Sequence of chain 2.A:
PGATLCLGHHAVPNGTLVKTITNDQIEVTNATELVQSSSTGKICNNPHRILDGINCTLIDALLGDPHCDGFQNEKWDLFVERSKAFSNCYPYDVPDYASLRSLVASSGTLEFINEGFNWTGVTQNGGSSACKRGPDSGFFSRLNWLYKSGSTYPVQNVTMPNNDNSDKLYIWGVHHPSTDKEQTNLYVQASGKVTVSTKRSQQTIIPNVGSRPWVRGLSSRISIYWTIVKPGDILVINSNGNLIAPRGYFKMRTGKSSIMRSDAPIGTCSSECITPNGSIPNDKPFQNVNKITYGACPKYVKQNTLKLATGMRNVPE

Binding-site contacts:
Ligand atom O5 contacts residue TRP216 of chain 3.A at 4.1 Å.
Ligand atom C8 contacts residue THR161 of chain 2.A at 3.9 Å.
Ligand atom C2 contacts residue SER213 of chain 3.A at 4.0 Å.
Ligand atom C4 contacts residue TRP216 of chain 3.A at 4.1 Å (hydrophobic).
Ligand atom C7 contacts residue ASN159 of chain 2.A at 3.5 Å.
Ligand atom C7 contacts residue SER213 of chain 3.A at 4.0 Å.
Ligand atom N2 contacts residue SER213 of chain 3.A at 3.2 Å (h-bond).
Ligand atom C6 contacts residue TRP216 of chain 3.A at 4.2 Å (hydrophobic).
Ligand atom C3 contacts residue ASN159 of chain 2.A at 3.8 Å.
Ligand atom C6 contacts residue TRP216 of chain 3.A at 4.4 Å (hydrophobic).
Ligand atom C1 contacts residue ASN159 of chain 2.A at 1.4 Å.
Ligand atom C5 contacts residue THR161 of chain 2.A at 4.4 Å.
Ligand atom O7 contacts residue PRO215 of chain 3.A at 3.5 Å.
Ligand atom C8 contacts residue THR181 of chain 3.A at 4.3 Å.
Ligand atom C7 contacts residue PRO215 of chain 3.A at 4.3 Å (hydrophobic).
Ligand atom C8 contacts residue TRP216 of chain 3.A at 4.5 Å (hydrophobic).
Ligand atom C4 contacts residue ASN159 of chain 2.A at 4.2 Å.
Ligand atom C8 contacts residue PRO215 of chain 3.A at 4.3 Å (hydrophobic).
Ligand atom C3 contacts residue SER213 of chain 3.A at 4.4 Å.
Ligand atom C1 contacts residue SER213 of chain 3.A at 3.9 Å.
Ligand atom C5 contacts residue ASN159 of chain 2.A at 3.6 Å.
Ligand atom C8 contacts residue SER213 of chain 3.A at 4.1 Å.
Ligand atom O5 contacts residue ASN159 of chain 2.A at 2.4 Å (h-bond).
Ligand atom O6 contacts residue THR161 of chain 2.A at 3.1 Å (h-bond).
Ligand atom C8 contacts residue ILE236 of chain 2.A at 4.0 Å (hydrophobic).
Ligand atom N2 contacts residue ASN159 of chain 2.A at 3.0 Å (h-bond).
Ligand atom C5 contacts residue TRP216 of chain 3.A at 4.2 Å (hydrophobic).
Ligand atom O5 contacts residue TRP216 of chain 3.A at 4.4 Å.
Ligand atom O3 contacts residue TRP216 of chain 3.A at 3.9 Å.
Ligand atom O7 contacts residue TRP216 of chain 3.A at 2.9 Å (h-bond).
Ligand atom C2 contacts residue ASN159 of chain 2.A at 2.5 Å.
Ligand atom O7 contacts residue ARG214 of chain 3.A at 4.0 Å.
Ligand atom O7 contacts residue ASN159 of chain 2.A at 3.4 Å (h-bond).
Ligand atom C8 contacts residue VAL238 of chain 2.A at 4.4 Å (hydrophobic).
Ligand atom C7 contacts residue TRP216 of chain 3.A at 3.9 Å (hydrophobic).
Ligand atom O5 contacts residue THR161 of chain 2.A at 4.5 Å.
Ligand atom C6 contacts residue THR161 of chain 2.A at 3.1 Å.
Ligand atom C1 contacts residue TRP216 of chain 3.A at 4.0 Å (hydrophobic).
Ligand atom C2 contacts residue TRP216 of chain 3.A at 4.2 Å (hydrophobic).

Sequence of chain 3.A:
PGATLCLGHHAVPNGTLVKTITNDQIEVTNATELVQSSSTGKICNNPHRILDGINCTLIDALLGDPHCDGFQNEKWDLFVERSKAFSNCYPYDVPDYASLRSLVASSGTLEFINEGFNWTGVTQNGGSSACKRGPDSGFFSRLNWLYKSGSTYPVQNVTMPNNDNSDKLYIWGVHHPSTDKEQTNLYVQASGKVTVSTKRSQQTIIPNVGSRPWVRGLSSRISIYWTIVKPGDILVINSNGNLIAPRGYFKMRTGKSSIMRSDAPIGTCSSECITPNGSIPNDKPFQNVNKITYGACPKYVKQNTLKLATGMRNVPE

A protein and the small-molecule ligand that binds it are described below.
Small molecule (SMILES): CC(=O)N[C@H]1[C@H](O[C@H]2[C@H](O)[C@@H](NC(C)=O)CO[C@@H]2CO)O[C@H](CO)[C@@H](O[C@@H]2O[C@H](CO[C@H]3O[C@H](CO)[C@@H](O)[C@H](O)[C@@H]3O)[C@@H](O)[C@H](O[C@H]3O[C@H](CO)[C@@H](O)[C@H](O)[C@@H]3O)[C@@H]2O)[C@@H]1O